Sequence of chain 1.B:
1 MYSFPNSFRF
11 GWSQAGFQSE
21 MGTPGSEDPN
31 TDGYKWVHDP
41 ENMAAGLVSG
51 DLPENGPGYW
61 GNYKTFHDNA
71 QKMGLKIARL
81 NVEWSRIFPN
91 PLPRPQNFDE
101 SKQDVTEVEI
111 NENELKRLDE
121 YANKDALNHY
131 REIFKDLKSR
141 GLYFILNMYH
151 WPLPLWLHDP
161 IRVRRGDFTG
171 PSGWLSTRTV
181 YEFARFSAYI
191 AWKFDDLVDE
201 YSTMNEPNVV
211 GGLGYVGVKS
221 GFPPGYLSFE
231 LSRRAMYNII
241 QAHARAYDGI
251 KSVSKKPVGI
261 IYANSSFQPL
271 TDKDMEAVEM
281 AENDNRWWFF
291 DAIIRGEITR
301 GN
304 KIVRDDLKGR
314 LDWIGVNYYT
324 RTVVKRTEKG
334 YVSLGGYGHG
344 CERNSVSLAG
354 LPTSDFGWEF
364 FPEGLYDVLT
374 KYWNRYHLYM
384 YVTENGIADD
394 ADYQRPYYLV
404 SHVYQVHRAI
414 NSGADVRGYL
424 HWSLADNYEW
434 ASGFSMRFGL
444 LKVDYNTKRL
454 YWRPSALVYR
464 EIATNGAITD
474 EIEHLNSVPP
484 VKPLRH

Binding-site contacts:
Ligand atom C3 contacts residue ALA434 of chain 1.B at 4.1 Å (hydrophobic).
Ligand atom F10 contacts residue ALA434 of chain 1.B at 3.4 Å.
Ligand atom C9 contacts residue PRO223 of chain 1.B at 4.2 Å (hydrophobic).
Ligand atom C6 contacts residue TRP433 of chain 1.B at 3.5 Å (hydrophobic).
Ligand atom C9 contacts residue TRP433 of chain 1.B at 3.5 Å (hydrophobic).
Ligand atom C8 contacts residue PRO223 of chain 1.B at 4.0 Å (hydrophobic).
Ligand atom C3 contacts residue GLY221 of chain 1.B at 4.0 Å.
Ligand atom C4 contacts residue PHE17 of chain 1.B at 4.1 Å (hydrophobic).
Ligand atom C5 contacts residue TRP433 of chain 1.B at 3.4 Å (hydrophobic).
Ligand atom C1 contacts residue PRO223 of chain 1.B at 3.3 Å (hydrophobic).
Ligand atom C5 contacts residue PRO223 of chain 1.B at 3.8 Å (hydrophobic).
Ligand atom C2 contacts residue TRP433 of chain 1.B at 3.7 Å (hydrophobic).
Ligand atom F10 contacts residue TRP433 of chain 1.B at 3.5 Å.
Ligand atom F10 contacts residue TRP36 of chain 1.B at 4.0 Å.
Ligand atom F10 contacts residue GLY221 of chain 1.B at 4.0 Å.
Ligand atom C1 contacts residue TRP433 of chain 1.B at 3.7 Å (hydrophobic).
Ligand atom C3 contacts residue PRO223 of chain 1.B at 4.2 Å (hydrophobic).
Ligand atom C2 contacts residue GLY221 of chain 1.B at 3.5 Å.
Ligand atom C2 contacts residue ALA434 of chain 1.B at 4.1 Å (hydrophobic).
Ligand atom F10 contacts residue VAL37 of chain 1.B at 3.1 Å.
Ligand atom C4 contacts residue VAL37 of chain 1.B at 3.8 Å (hydrophobic).
Ligand atom N7 contacts residue TRP151 of chain 1.B at 3.5 Å.
Ligand atom C8 contacts residue PRO152 of chain 1.B at 3.6 Å (hydrophobic).
Ligand atom C2 contacts residue PRO223 of chain 1.B at 3.7 Å (hydrophobic).
Ligand atom C4 contacts residue TRP433 of chain 1.B at 3.5 Å (hydrophobic).
Ligand atom C5 contacts residue GLY33 of chain 1.B at 4.0 Å.
Ligand atom C2 contacts residue PHE222 of chain 1.B at 4.0 Å (hydrophobic).
Ligand atom C6 contacts residue PRO223 of chain 1.B at 3.3 Å (hydrophobic).
Ligand atom C9 contacts residue PRO152 of chain 1.B at 4.0 Å (hydrophobic).
Ligand atom C3 contacts residue TRP433 of chain 1.B at 3.8 Å (hydrophobic).
Ligand atom C3 contacts residue TRP36 of chain 1.B at 4.1 Å (hydrophobic).
Ligand atom C6 contacts residue PHE222 of chain 1.B at 4.0 Å (hydrophobic).
Ligand atom N7 contacts residue TRP433 of chain 1.B at 3.9 Å.
Ligand atom C9 contacts residue GLY33 of chain 1.B at 3.4 Å.
Ligand atom C8 contacts residue TRP151 of chain 1.B at 3.5 Å (hydrophobic).
Ligand atom N7 contacts residue PRO223 of chain 1.B at 3.7 Å.
Ligand atom N7 contacts residue PHE222 of chain 1.B at 3.5 Å.
Ligand atom C3 contacts residue VAL37 of chain 1.B at 3.9 Å (hydrophobic).
Ligand atom C8 contacts residue TRP433 of chain 1.B at 3.8 Å (hydrophobic).
Ligand atom C1 contacts residue PHE222 of chain 1.B at 3.5 Å (hydrophobic).

A small-molecule ligand and the protein it binds are described below.
Small molecule (SMILES): Fc1ccc2[nH]ccc2c1